This small molecule binds to this protein.
Small molecule (SMILES): CC(=O)N[C@H]1[C@H](O[C@H]2[C@H](O)[C@@H](NC(C)=O)CO[C@@H]2CO)O[C@H](CO)[C@@H](O[C@@H]2O[C@H](CO)[C@@H](O)[C@H](O)[C@@H]2O)[C@@H]1O

Sequence of chain 3.A:
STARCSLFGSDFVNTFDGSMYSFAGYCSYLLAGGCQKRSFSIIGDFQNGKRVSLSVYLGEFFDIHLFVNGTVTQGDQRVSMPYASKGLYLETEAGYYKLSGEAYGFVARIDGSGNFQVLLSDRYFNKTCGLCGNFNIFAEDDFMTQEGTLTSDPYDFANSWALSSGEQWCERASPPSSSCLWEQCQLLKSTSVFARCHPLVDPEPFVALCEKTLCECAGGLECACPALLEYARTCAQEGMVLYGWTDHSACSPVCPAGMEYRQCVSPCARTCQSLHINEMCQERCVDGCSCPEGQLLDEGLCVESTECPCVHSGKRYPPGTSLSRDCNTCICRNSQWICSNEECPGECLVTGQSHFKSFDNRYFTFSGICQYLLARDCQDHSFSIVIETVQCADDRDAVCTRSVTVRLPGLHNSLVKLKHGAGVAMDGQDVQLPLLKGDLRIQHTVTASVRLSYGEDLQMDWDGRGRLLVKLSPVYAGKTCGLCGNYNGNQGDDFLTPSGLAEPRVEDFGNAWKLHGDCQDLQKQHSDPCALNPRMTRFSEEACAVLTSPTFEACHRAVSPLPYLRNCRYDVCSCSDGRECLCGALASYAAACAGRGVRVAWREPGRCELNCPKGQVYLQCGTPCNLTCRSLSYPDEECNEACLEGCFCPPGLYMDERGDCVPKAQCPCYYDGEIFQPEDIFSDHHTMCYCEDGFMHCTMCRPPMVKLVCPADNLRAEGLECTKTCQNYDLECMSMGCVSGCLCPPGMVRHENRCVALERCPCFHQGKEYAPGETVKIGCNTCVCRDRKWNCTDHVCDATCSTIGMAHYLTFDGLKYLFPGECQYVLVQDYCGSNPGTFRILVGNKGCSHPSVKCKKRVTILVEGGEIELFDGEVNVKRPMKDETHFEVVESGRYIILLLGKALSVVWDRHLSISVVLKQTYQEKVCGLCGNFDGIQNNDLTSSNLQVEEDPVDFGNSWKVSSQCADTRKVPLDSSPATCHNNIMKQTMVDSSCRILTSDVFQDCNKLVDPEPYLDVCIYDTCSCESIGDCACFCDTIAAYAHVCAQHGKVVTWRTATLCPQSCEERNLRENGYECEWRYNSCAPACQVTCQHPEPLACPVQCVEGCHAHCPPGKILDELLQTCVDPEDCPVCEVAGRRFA

Binding-site contacts:
Ligand atom C2 contacts residue ASN99 of chain 3.A at 2.5 Å.
Ligand atom C4 contacts residue ASN99 of chain 3.A at 4.2 Å.
Ligand atom O6 contacts residue VAL82 of chain 3.A at 4.2 Å.
Ligand atom O5 contacts residue PHE97 of chain 3.A at 4.1 Å.
Ligand atom C7 contacts residue THR101 of chain 3.A at 4.2 Å.
Ligand atom C2 contacts residue THR101 of chain 3.A at 4.4 Å.
Ligand atom C5 contacts residue PHE97 of chain 3.A at 3.9 Å (hydrophobic).
Ligand atom O6 contacts residue PHE97 of chain 3.A at 4.3 Å.
Ligand atom C8 contacts residue PHE97 of chain 3.A at 4.1 Å (hydrophobic).
Ligand atom C1 contacts residue ASN99 of chain 3.A at 1.4 Å.
Ligand atom C1 contacts residue THR101 of chain 3.A at 4.5 Å.
Ligand atom O7 contacts residue ASN99 of chain 3.A at 4.4 Å.
Ligand atom O5 contacts residue ASN99 of chain 3.A at 2.4 Å (h-bond).
Ligand atom N2 contacts residue THR101 of chain 3.A at 3.4 Å (h-bond).
Ligand atom N2 contacts residue ASN99 of chain 3.A at 2.8 Å (h-bond).
Ligand atom C8 contacts residue ARG108 of chain 3.A at 3.7 Å.
Ligand atom C7 contacts residue PHE97 of chain 3.A at 4.0 Å (hydrophobic).
Ligand atom C8 contacts residue ASN99 of chain 3.A at 4.1 Å.
Ligand atom C3 contacts residue ASN99 of chain 3.A at 3.8 Å.
Ligand atom C7 contacts residue ASN99 of chain 3.A at 3.8 Å.
Ligand atom C5 contacts residue ASN99 of chain 3.A at 3.7 Å.
Ligand atom O7 contacts residue PHE97 of chain 3.A at 3.4 Å.
Ligand atom C6 contacts residue PHE97 of chain 3.A at 3.6 Å (hydrophobic).
Ligand atom C8 contacts residue THR101 of chain 3.A at 3.9 Å.